Sequence of chain 1.A:
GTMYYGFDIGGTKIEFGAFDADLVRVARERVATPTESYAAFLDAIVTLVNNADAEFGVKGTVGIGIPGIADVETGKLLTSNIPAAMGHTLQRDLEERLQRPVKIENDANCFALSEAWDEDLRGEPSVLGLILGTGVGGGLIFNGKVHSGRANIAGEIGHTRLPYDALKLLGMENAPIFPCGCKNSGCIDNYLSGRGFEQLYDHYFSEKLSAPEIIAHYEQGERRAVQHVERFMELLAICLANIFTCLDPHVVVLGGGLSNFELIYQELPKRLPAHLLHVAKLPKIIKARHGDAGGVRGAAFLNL

This protein binds this small molecule.
Small molecule (SMILES): CC(=O)N[C@@H]1[C@@H](O)[C@H](O)[C@@H](CO)O[C@@H]1O

Sequence of chain 1.B:
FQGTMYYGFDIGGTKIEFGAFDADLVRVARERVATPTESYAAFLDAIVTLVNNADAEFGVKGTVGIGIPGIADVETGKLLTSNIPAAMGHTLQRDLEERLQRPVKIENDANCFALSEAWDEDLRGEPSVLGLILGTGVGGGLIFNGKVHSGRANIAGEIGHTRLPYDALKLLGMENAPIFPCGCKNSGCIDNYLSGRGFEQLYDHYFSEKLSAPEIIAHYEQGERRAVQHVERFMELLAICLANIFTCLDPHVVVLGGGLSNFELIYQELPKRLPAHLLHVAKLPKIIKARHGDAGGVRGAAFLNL

Binding-site contacts:
Ligand atom N2 contacts residue HIS272 of chain 1.A at 3.3 Å (h-bond).
Ligand atom O7 contacts residue PRO180 of chain 1.A at 3.5 Å (h-bond).
Ligand atom O4 contacts residue ASN219 of chain 1.A at 3.5 Å (h-bond).
Ligand atom O3 contacts residue PRO180 of chain 1.A at 3.6 Å.
Ligand atom C8 contacts residue HIS272 of chain 1.A at 3.5 Å.
Ligand atom O3 contacts residue GLU269 of chain 1.A at 2.5 Å (salt-bridge).
Ligand atom O7 contacts residue GLY181 of chain 1.A at 3.8 Å.
Ligand atom O6 contacts residue ASP220 of chain 1.A at 2.7 Å (salt-bridge).
Ligand atom O7 contacts residue THR192 of chain 1.A at 3.7 Å.
Ligand atom C3 contacts residue GLU269 of chain 1.A at 3.3 Å.
Ligand atom C8 contacts residue LEU191 of chain 1.A at 3.8 Å (hydrophobic).
Ligand atom C6 contacts residue ASP220 of chain 1.A at 3.6 Å.
Ligand atom O3 contacts residue ASN219 of chain 1.A at 2.7 Å (h-bond).
Ligand atom C4 contacts residue ASP220 of chain 1.A at 3.2 Å.
Ligand atom O1 contacts residue ASP302 of chain 1.A at 2.6 Å (salt-bridge).
Ligand atom O1 contacts residue HIS272 of chain 1.A at 3.0 Å (h-bond).
Ligand atom C2 contacts residue PRO180 of chain 1.A at 3.5 Å (hydrophobic).
Ligand atom C1 contacts residue ASP302 of chain 1.A at 3.5 Å.
Ligand atom C5 contacts residue GLY250 of chain 1.A at 3.7 Å.
Ligand atom C2 contacts residue GLU269 of chain 1.A at 3.7 Å.
Ligand atom C7 contacts residue GLU269 of chain 1.A at 3.7 Å.
Ligand atom O5 contacts residue ASP302 of chain 1.A at 3.6 Å.
Ligand atom C8 contacts residue ILE182 of chain 1.A at 3.4 Å (hydrophobic).
Ligand atom N2 contacts residue GLU269 of chain 1.A at 2.8 Å (salt-bridge).
Ligand atom C7 contacts residue SER193 of chain 1.A at 3.6 Å.
Ligand atom C5 contacts residue VAL249 of chain 1.A at 3.5 Å (hydrophobic).
Ligand atom C7 contacts residue HIS272 of chain 1.A at 3.3 Å.
Ligand atom O7 contacts residue SER193 of chain 1.A at 2.7 Å (h-bond).
Ligand atom O3 contacts residue GLY181 of chain 1.A at 3.0 Å (h-bond).
Ligand atom O6 contacts residue PRO180 of chain 1.A at 3.5 Å.
Ligand atom C8 contacts residue GLU269 of chain 1.A at 3.6 Å.
Ligand atom O4 contacts residue ASP220 of chain 1.A at 2.5 Å (salt-bridge).
Ligand atom O7 contacts residue LEU191 of chain 1.A at 3.7 Å.
Ligand atom O4 contacts residue GLY250 of chain 1.A at 3.4 Å.
Ligand atom C6 contacts residue GLY250 of chain 1.A at 3.8 Å.
Ligand atom C6 contacts residue GLY248 of chain 1.A at 3.8 Å.
Ligand atom C3 contacts residue GLY181 of chain 1.A at 3.8 Å.
Ligand atom O5 contacts residue GLY248 of chain 1.A at 3.8 Å.
Ligand atom C1 contacts residue SER193 of chain 1.A at 3.8 Å.
Ligand atom O1 contacts residue VAL249 of chain 1.A at 3.3 Å (h-bond).